Binding-site contacts:
Ligand atom C8 contacts residue ASN73 of chain 1.A at 4.1 Å.
Ligand atom O5 contacts residue ILE76 of chain 1.A at 4.1 Å.
Ligand atom N2 contacts residue ASN73 of chain 1.A at 3.2 Å (h-bond).
Ligand atom C1 contacts residue ASN73 of chain 1.A at 2.4 Å.
Ligand atom C1 contacts residue SER75 of chain 1.A at 4.0 Å.
Ligand atom C7 contacts residue ASN73 of chain 1.A at 3.1 Å.
Ligand atom C2 contacts residue ASN73 of chain 1.A at 3.2 Å.
Ligand atom O7 contacts residue ASN73 of chain 1.A at 2.8 Å (h-bond).
Ligand atom O5 contacts residue ASN73 of chain 1.A at 3.4 Å (h-bond).
Ligand atom O7 contacts residue SER75 of chain 1.A at 4.0 Å.

Sequence of chain 1.A:
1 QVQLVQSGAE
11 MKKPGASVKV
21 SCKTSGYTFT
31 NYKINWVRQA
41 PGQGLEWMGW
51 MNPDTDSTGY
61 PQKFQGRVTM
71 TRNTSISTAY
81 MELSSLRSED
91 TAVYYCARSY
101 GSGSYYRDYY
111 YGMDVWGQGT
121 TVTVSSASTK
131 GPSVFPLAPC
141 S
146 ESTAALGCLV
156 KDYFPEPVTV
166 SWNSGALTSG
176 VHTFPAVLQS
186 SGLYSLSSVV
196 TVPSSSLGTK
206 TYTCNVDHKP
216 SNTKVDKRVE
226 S

A small-molecule ligand and the protein it binds are described below.
Small molecule (SMILES): CC(=O)N[C@@H]1[C@@H](O)[C@H](O)[C@@H](CO)O[C@H]1O